Binding-site contacts:
Ligand atom C8 contacts residue SER357 of chain 1.D at 3.9 Å.
Ligand atom C2 contacts residue ASN361 of chain 1.D at 2.6 Å.
Ligand atom C8 contacts residue GLY358 of chain 1.D at 3.6 Å.
Ligand atom N2 contacts residue ASN361 of chain 1.D at 2.9 Å (h-bond).
Ligand atom O5 contacts residue ASN361 of chain 1.D at 2.5 Å (h-bond).
Ligand atom C8 contacts residue NAG1 of chain 1.U at 3.4 Å.
Ligand atom C4 contacts residue ASN361 of chain 1.D at 4.3 Å.
Ligand atom C7 contacts residue SER357 of chain 1.D at 4.3 Å.
Ligand atom C7 contacts residue NAG2 of chain 1.U at 4.5 Å.
Ligand atom C1 contacts residue ASN361 of chain 1.D at 1.4 Å.
Ligand atom O7 contacts residue NAG2 of chain 1.U at 3.3 Å.
Ligand atom N2 contacts residue SER357 of chain 1.D at 4.4 Å.
Ligand atom C7 contacts residue NAG1 of chain 1.U at 3.9 Å.
Ligand atom C7 contacts residue ASN361 of chain 1.D at 3.4 Å.
Ligand atom C3 contacts residue ASN361 of chain 1.D at 3.8 Å.
Ligand atom O7 contacts residue NAG1 of chain 1.U at 3.5 Å (h-bond).
Ligand atom O7 contacts residue ASN361 of chain 1.D at 3.5 Å (h-bond).
Ligand atom C5 contacts residue ASN361 of chain 1.D at 3.6 Å.

Sequence of chain 1.D:
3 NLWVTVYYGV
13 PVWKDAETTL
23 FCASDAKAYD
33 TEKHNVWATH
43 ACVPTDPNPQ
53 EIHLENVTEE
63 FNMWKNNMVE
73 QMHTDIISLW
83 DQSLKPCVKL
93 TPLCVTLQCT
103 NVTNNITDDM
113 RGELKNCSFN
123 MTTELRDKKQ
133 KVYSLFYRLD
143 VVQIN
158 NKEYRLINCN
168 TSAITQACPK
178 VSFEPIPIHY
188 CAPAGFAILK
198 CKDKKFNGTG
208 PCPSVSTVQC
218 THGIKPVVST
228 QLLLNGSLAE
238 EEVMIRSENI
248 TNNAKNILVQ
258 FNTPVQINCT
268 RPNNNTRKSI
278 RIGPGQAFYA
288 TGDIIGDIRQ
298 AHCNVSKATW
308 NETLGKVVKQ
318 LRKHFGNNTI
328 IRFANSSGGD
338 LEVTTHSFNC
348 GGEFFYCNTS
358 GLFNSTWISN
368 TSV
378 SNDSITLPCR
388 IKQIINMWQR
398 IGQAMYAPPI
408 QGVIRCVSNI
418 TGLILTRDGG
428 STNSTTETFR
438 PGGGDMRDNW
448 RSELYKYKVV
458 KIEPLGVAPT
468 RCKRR

The protein below binds the small molecule below.
Small molecule (SMILES): CC(=O)N[C@H]1[C@H](O[C@H]2[C@H](O)[C@@H](NC(C)=O)CO[C@@H]2CO)O[C@H](CO)[C@@H](O[C@@H]2O[C@H](CO[C@H]3O[C@H](CO)[C@@H](O)[C@H](O[C@H]4O[C@H](CO)[C@@H](O)[C@H](O)[C@@H]4O)[C@@H]3O)[C@@H](O)[C@H](O[C@H]3O[C@H](CO)[C@@H](O)[C@H](O)[C@@H]3O)[C@@H]2O)[C@@H]1O